A protein and the small-molecule ligand that binds it are described below.
Small molecule (SMILES): CC(=O)N[C@@H]1[C@@H](O)[C@H](O)[C@@H](CO)O[C@H]1O

Sequence of chain 1.A:
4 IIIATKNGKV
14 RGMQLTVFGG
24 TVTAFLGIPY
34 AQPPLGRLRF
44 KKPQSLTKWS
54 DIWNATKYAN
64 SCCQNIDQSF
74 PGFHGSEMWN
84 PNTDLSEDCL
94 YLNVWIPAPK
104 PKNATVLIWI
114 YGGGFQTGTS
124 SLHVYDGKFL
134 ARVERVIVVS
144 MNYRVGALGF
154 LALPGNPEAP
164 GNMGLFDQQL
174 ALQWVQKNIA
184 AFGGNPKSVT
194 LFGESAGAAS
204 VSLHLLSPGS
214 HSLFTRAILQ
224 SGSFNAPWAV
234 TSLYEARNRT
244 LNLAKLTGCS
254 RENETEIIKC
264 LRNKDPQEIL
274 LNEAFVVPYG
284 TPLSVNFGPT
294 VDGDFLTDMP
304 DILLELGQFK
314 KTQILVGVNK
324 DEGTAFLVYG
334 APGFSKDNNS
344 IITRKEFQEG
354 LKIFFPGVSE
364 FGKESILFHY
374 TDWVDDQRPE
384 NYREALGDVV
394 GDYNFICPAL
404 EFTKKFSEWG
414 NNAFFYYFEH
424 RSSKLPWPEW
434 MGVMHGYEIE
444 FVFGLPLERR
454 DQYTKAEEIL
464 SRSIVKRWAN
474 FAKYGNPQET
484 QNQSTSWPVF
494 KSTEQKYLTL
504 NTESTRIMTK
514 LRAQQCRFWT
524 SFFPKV

Binding-site contacts:
Ligand atom C5 contacts residue THR258 of chain 1.A at 3.5 Å.
Ligand atom C7 contacts residue ASN256 of chain 1.A at 3.3 Å.
Ligand atom C4 contacts residue ASN256 of chain 1.A at 4.3 Å.
Ligand atom C3 contacts residue ASN256 of chain 1.A at 3.8 Å.
Ligand atom O7 contacts residue ASN256 of chain 1.A at 3.3 Å (h-bond).
Ligand atom C2 contacts residue ASN256 of chain 1.A at 2.5 Å.
Ligand atom O5 contacts residue THR258 of chain 1.A at 3.4 Å (h-bond).
Ligand atom O5 contacts residue ASN256 of chain 1.A at 2.4 Å (h-bond).
Ligand atom C6 contacts residue THR258 of chain 1.A at 4.3 Å.
Ligand atom C2 contacts residue THR258 of chain 1.A at 4.4 Å.
Ligand atom O6 contacts residue GLU259 of chain 1.A at 3.1 Å (salt-bridge).
Ligand atom C1 contacts residue THR258 of chain 1.A at 3.2 Å.
Ligand atom C5 contacts residue GLU259 of chain 1.A at 4.2 Å.
Ligand atom N2 contacts residue ASN256 of chain 1.A at 2.9 Å (h-bond).
Ligand atom C1 contacts residue GLU259 of chain 1.A at 4.1 Å.
Ligand atom O5 contacts residue GLU259 of chain 1.A at 3.2 Å (salt-bridge).
Ligand atom C1 contacts residue ASN256 of chain 1.A at 1.5 Å.
Ligand atom C6 contacts residue GLU259 of chain 1.A at 3.9 Å.
Ligand atom C8 contacts residue ASN256 of chain 1.A at 4.4 Å.
Ligand atom C5 contacts residue ASN256 of chain 1.A at 3.7 Å.